Sequence of chain 21.C:
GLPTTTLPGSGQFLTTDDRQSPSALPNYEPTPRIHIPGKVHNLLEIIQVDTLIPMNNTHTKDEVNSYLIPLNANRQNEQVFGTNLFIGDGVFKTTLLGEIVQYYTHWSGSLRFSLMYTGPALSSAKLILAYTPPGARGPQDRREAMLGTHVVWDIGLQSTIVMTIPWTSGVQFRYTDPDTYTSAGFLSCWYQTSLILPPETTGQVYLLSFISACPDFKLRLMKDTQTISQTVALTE

A small-molecule ligand and the protein it binds are described below.
Small molecule (SMILES): OCCOCOCc1cc(CCCCCOc2c(Cl)cc(C3=NCCO3)cc2Cl)on1

Sequence of chain 25.C:
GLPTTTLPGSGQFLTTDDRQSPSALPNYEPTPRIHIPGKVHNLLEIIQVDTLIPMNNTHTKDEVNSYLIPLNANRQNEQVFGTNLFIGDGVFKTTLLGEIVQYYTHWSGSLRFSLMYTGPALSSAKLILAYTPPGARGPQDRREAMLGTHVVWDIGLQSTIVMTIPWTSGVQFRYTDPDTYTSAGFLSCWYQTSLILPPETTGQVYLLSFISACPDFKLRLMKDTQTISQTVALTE

Binding-site contacts:
Ligand atom C4C contacts residue TYR128 of chain 25.A at 3.5 Å (hydrophobic).
Ligand atom N2 contacts residue ASN219 of chain 25.A at 3.4 Å (h-bond).
Ligand atom C5 contacts residue LEU106 of chain 25.A at 3.5 Å (hydrophobic).
Ligand atom C5A contacts residue VAL176 of chain 25.A at 3.2 Å (hydrophobic).
Ligand atom C31 contacts residue LEU106 of chain 25.A at 3.8 Å (hydrophobic).
Ligand atom C6B contacts residue VAL188 of chain 25.A at 3.8 Å (hydrophobic).
Ligand atom O1A contacts residue ALA150 of chain 25.A at 3.8 Å.
Ligand atom O1D contacts residue SER107 of chain 25.A at 3.2 Å.
Ligand atom CL2 contacts residue MET224 of chain 25.A at 2.9 Å.
Ligand atom N3A contacts residue ALA24 of chain 25.C at 3.6 Å.
Ligand atom C5A contacts residue ALA150 of chain 25.A at 3.2 Å (hydrophobic).
Ligand atom C3C contacts residue ILE104 of chain 25.A at 3.6 Å (hydrophobic).
Ligand atom C4 contacts residue LEU106 of chain 25.A at 2.5 Å (hydrophobic).
Ligand atom O1B contacts residue TYR152 of chain 25.A at 3.8 Å.
Ligand atom C4B contacts residue PHE186 of chain 25.A at 3.4 Å (hydrophobic).
Ligand atom C4A contacts residue SER175 of chain 25.A at 3.8 Å.
Ligand atom C1C contacts residue TYR128 of chain 25.A at 3.5 Å (hydrophobic).
Ligand atom C3 contacts residue LEU106 of chain 25.A at 3.4 Å (hydrophobic).
Ligand atom C3B contacts residue MET224 of chain 25.A at 3.4 Å (hydrophobic).
Ligand atom C2A contacts residue PHE186 of chain 25.A at 3.3 Å (hydrophobic).
Ligand atom CL1 contacts residue VAL188 of chain 25.A at 3.5 Å.
Ligand atom C4A contacts residue VAL176 of chain 25.A at 3.7 Å (hydrophobic).
Ligand atom N3A contacts residue PRO174 of chain 25.A at 3.6 Å (h-bond).
Ligand atom C5B contacts residue TYR152 of chain 25.A at 3.8 Å (hydrophobic).
Ligand atom C31 contacts residue ASN219 of chain 25.A at 3.8 Å.
Ligand atom N2 contacts residue MET221 of chain 25.A at 3.5 Å (h-bond).
Ligand atom C1B contacts residue VAL188 of chain 25.A at 3.8 Å (hydrophobic).
Ligand atom C1B contacts residue TYR152 of chain 25.A at 3.8 Å (hydrophobic).
Ligand atom C6B contacts residue TYR152 of chain 25.A at 3.8 Å (hydrophobic).
Ligand atom C5C contacts residue VAL188 of chain 25.A at 2.9 Å (hydrophobic).
Ligand atom C2B contacts residue MET224 of chain 25.A at 3.6 Å (hydrophobic).
Ligand atom C2D contacts residue SER107 of chain 25.A at 3.8 Å.
Ligand atom O1A contacts residue PHE186 of chain 25.A at 2.9 Å.
Ligand atom C3B contacts residue PHE186 of chain 25.A at 3.7 Å (hydrophobic).
Ligand atom C4A contacts residue PRO174 of chain 25.A at 3.3 Å (hydrophobic).
Ligand atom C3D contacts residue LEU116 of chain 25.A at 3.6 Å (hydrophobic).
Ligand atom CL1 contacts residue LEU25 of chain 25.C at 3.5 Å.
Ligand atom C5A contacts residue PHE186 of chain 25.A at 3.5 Å (hydrophobic).
Ligand atom CL2 contacts residue ILE104 of chain 25.A at 3.1 Å.
Ligand atom O1 contacts residue MET221 of chain 25.A at 3.1 Å (h-bond).

Sequence of chain 25.A:
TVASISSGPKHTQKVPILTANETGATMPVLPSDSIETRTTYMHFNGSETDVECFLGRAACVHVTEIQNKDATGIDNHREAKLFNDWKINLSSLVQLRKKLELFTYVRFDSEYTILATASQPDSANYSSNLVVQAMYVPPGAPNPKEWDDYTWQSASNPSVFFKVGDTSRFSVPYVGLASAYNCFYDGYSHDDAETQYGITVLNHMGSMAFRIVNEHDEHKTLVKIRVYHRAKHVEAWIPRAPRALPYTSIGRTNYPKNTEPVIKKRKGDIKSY